Binding-site contacts:
Ligand atom C2 contacts residue ASN722 of chain 1.A at 2.4 Å.
Ligand atom O6 contacts residue SER724 of chain 1.A at 4.4 Å.
Ligand atom C6 contacts residue SER723 of chain 1.A at 3.7 Å.
Ligand atom O5 contacts residue ASN722 of chain 1.A at 4.5 Å.
Ligand atom C3 contacts residue ASN722 of chain 1.A at 3.8 Å.
Ligand atom N2 contacts residue ASN722 of chain 1.A at 2.9 Å (h-bond).
Ligand atom O7 contacts residue LEU710 of chain 1.A at 3.8 Å.
Ligand atom C6 contacts residue ASN722 of chain 1.A at 3.6 Å.
Ligand atom C8 contacts residue ASN722 of chain 1.A at 4.4 Å.
Ligand atom C7 contacts residue LEU710 of chain 1.A at 4.1 Å (hydrophobic).
Ligand atom C5 contacts residue ASN722 of chain 1.A at 4.2 Å.
Ligand atom C8 contacts residue LEU710 of chain 1.A at 3.8 Å (hydrophobic).
Ligand atom C6 contacts residue SER724 of chain 1.A at 3.7 Å.
Ligand atom C7 contacts residue ASN722 of chain 1.A at 3.2 Å.
Ligand atom O5 contacts residue SER724 of chain 1.A at 3.3 Å.
Ligand atom C1 contacts residue ASN722 of chain 1.A at 1.4 Å.
Ligand atom C1 contacts residue SER724 of chain 1.A at 3.8 Å.
Ligand atom C8 contacts residue SER724 of chain 1.A at 4.4 Å.
Ligand atom C4 contacts residue ASN722 of chain 1.A at 4.2 Å.
Ligand atom O5 contacts residue ASN722 of chain 1.A at 2.4 Å (h-bond).
Ligand atom C6 contacts residue SER724 of chain 1.A at 3.8 Å.
Ligand atom C8 contacts residue GLN711 of chain 1.A at 3.3 Å.
Ligand atom C5 contacts residue ASN722 of chain 1.A at 3.7 Å.
Ligand atom O7 contacts residue ASN722 of chain 1.A at 3.0 Å (h-bond).
Ligand atom N2 contacts residue GLN711 of chain 1.A at 4.5 Å.

Sequence of chain 1.A:
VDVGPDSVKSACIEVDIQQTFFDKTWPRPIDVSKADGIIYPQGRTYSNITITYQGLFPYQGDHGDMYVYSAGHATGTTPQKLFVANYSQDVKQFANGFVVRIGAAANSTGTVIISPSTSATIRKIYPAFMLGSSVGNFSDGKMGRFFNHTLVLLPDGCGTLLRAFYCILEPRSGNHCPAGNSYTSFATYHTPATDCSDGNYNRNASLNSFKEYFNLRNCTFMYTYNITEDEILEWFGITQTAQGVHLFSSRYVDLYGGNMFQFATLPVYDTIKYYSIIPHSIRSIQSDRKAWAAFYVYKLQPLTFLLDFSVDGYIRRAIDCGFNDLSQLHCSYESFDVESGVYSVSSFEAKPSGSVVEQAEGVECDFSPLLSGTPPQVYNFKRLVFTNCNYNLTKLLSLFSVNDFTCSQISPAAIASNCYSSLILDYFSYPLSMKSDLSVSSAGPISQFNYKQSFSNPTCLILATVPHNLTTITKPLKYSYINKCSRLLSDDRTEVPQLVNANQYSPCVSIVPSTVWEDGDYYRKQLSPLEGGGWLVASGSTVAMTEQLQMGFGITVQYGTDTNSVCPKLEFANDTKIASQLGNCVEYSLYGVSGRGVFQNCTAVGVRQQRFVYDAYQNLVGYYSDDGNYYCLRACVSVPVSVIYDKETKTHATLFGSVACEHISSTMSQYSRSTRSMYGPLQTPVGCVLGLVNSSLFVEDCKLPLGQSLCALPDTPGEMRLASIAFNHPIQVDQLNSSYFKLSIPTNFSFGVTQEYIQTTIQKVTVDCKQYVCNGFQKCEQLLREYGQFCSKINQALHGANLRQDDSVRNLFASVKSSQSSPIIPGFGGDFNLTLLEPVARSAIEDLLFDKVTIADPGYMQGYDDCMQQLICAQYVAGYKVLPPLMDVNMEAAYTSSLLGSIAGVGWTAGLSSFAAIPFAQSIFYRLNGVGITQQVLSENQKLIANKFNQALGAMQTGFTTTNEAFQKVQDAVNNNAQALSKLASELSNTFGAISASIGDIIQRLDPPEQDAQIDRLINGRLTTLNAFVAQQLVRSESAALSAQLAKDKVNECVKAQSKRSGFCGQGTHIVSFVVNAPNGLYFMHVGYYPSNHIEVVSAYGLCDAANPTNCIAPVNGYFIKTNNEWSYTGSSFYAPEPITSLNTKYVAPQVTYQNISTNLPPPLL

A protein and the small-molecule ligand that binds it are described below.
Small molecule (SMILES): CC(=O)N[C@H]1[C@H](O[C@H]2[C@H](O)[C@@H](NC(C)=O)CO[C@@H]2CO[C@@H]2O[C@@H](C)[C@@H](O)[C@@H](O)[C@@H]2O)O[C@H](CO)[C@@H](O)[C@@H]1O